A protein and the small-molecule ligand that binds it are described below.
Small molecule (SMILES): CC(=O)N[C@H]1[C@H](O[C@H]2[C@H](O)[C@@H](NC(C)=O)CO[C@@H]2CO)O[C@H](CO)[C@@H](O)[C@@H]1O

Sequence of chain 2.A:
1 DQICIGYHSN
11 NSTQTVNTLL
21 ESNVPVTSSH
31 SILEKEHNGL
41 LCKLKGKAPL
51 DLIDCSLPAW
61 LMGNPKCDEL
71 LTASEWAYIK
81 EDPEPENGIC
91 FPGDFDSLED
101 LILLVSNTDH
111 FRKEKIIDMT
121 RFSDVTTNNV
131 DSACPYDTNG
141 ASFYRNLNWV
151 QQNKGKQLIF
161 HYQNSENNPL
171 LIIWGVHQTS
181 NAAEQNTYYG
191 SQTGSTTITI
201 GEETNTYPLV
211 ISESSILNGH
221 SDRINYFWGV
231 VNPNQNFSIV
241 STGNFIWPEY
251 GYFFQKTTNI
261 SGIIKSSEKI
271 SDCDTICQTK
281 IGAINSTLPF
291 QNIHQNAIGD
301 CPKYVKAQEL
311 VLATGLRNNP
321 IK

Binding-site contacts:
Ligand atom C6 contacts residue GLN163 of chain 2.A at 4.2 Å.
Ligand atom C5 contacts residue GLN163 of chain 2.A at 3.6 Å.
Ligand atom C8 contacts residue GLN163 of chain 2.A at 3.9 Å.
Ligand atom C2 contacts residue ASN236 of chain 2.A at 2.4 Å.
Ligand atom C3 contacts residue ASN236 of chain 2.A at 3.8 Å.
Ligand atom C4 contacts residue ASN236 of chain 2.A at 4.2 Å.
Ligand atom C7 contacts residue ASN236 of chain 2.A at 3.6 Å.
Ligand atom C1 contacts residue ASN236 of chain 2.A at 1.4 Å.
Ligand atom C1 contacts residue GLN163 of chain 2.A at 3.8 Å.
Ligand atom O7 contacts residue ASN236 of chain 2.A at 3.9 Å.
Ligand atom O5 contacts residue GLN163 of chain 2.A at 3.9 Å.
Ligand atom N2 contacts residue ASN236 of chain 2.A at 2.8 Å (h-bond).
Ligand atom O5 contacts residue ASN236 of chain 2.A at 2.4 Å (h-bond).
Ligand atom C5 contacts residue ASN236 of chain 2.A at 3.7 Å.